A protein and the small-molecule ligand that binds it are described below.
Small molecule (SMILES): CC1=C2[N-]3->[Co+2]45<-N6=C1[C@@H](CCC(N)=O)C(C)(C)C6=CC1=N->4C(=C(C)C4=N->5[C@@](C)([C@H]3[C@H](CC(N)=O)[C@@]2(C)CCC(=O)NC[C@@H](C)O)[C@@](C)(CC(N)=O)[C@@H]4CCC(N)=O)[C@@](C)(CC(N)=O)[C@@H]1CCC(N)=O

Binding-site contacts:
Ligand atom C46 contacts residue PHE75 of chain 1.A at 3.8 Å (hydrophobic).
Ligand atom C4 contacts residue CYN1 of chain 1.D at 3.5 Å.
Ligand atom N45 contacts residue LEU62 of chain 1.A at 3.0 Å (h-bond).
Ligand atom O34 contacts residue GLN88 of chain 1.A at 3.6 Å.
Ligand atom C32 contacts residue ASP92 of chain 1.A at 3.8 Å.
Ligand atom N23 contacts residue CYN1 of chain 1.D at 1.8 Å.
Ligand atom C38 contacts residue LEU78 of chain 1.A at 3.7 Å (hydrophobic).
Ligand atom O39 contacts residue LEU78 of chain 1.A at 2.9 Å (h-bond).
Ligand atom O34 contacts residue GLY89 of chain 1.A at 3.1 Å (h-bond).
Ligand atom C14 contacts residue CYN1 of chain 1.D at 2.9 Å.
Ligand atom C16 contacts residue CYN1 of chain 1.D at 3.3 Å.
Ligand atom O44 contacts residue LEU62 of chain 1.A at 2.9 Å (h-bond).
Ligand atom C19 contacts residue CYN1 of chain 1.D at 3.2 Å.
Ligand atom N45 contacts residue TRP76 of chain 1.A at 2.8 Å (h-bond).
Ligand atom N33 contacts residue ASP92 of chain 1.A at 3.6 Å.
Ligand atom C42 contacts residue TRP76 of chain 1.A at 3.3 Å (hydrophobic).
Ligand atom O39 contacts residue GLN77 of chain 1.A at 3.4 Å.
Ligand atom C5 contacts residue CYN1 of chain 1.D at 3.5 Å.
Ligand atom C46 contacts residue TYR61 of chain 1.A at 3.4 Å (hydrophobic).
Ligand atom O34 contacts residue ASP92 of chain 1.A at 3.1 Å (salt-bridge).
Ligand atom CO contacts residue CYN1 of chain 1.D at 1.8 Å.
Ligand atom N40 contacts residue LEU78 of chain 1.A at 2.9 Å (h-bond).
Ligand atom C11 contacts residue CYN1 of chain 1.D at 2.8 Å.
Ligand atom N24 contacts residue CYN1 of chain 1.D at 2.9 Å.
Ligand atom C43 contacts residue TRP76 of chain 1.A at 3.4 Å (hydrophobic).
Ligand atom C1 contacts residue CYN1 of chain 1.D at 3.8 Å.
Ligand atom C15 contacts residue CYN1 of chain 1.D at 3.5 Å.
Ligand atom C10 contacts residue CYN1 of chain 1.D at 3.4 Å.
Ligand atom C35 contacts residue LEU86 of chain 1.A at 3.6 Å (hydrophobic).
Ligand atom O44 contacts residue TYR61 of chain 1.A at 3.7 Å.
Ligand atom C72 contacts residue LEU57 of chain 1.A at 3.7 Å (hydrophobic).
Ligand atom C35 contacts residue LEU87 of chain 1.A at 3.7 Å (hydrophobic).
Ligand atom O39 contacts residue PHE75 of chain 1.A at 3.7 Å.
Ligand atom C6 contacts residue CYN1 of chain 1.D at 3.2 Å.
Ligand atom N22 contacts residue CYN1 of chain 1.D at 2.7 Å.
Ligand atom C9 contacts residue CYN1 of chain 1.D at 3.3 Å.
Ligand atom C43 contacts residue LEU62 of chain 1.A at 3.6 Å (hydrophobic).
Ligand atom N21 contacts residue CYN1 of chain 1.D at 3.2 Å.
Ligand atom C31 contacts residue LEU87 of chain 1.A at 3.6 Å (hydrophobic).
Ligand atom N40 contacts residue LEU86 of chain 1.A at 3.1 Å (h-bond).

Sequence of chain 1.A:
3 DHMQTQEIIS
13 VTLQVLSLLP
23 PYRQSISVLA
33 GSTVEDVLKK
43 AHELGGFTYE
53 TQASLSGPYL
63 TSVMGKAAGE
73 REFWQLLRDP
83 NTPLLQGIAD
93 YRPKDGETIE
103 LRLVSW